This protein binds this small molecule.
Small molecule (SMILES): O=c1nc2n(C[C@H](O)[C@H](O)[C@H](O)CO)c3cc(O)ccc3cc-2c(=O)[nH]1

Sequence of chain 1.A:
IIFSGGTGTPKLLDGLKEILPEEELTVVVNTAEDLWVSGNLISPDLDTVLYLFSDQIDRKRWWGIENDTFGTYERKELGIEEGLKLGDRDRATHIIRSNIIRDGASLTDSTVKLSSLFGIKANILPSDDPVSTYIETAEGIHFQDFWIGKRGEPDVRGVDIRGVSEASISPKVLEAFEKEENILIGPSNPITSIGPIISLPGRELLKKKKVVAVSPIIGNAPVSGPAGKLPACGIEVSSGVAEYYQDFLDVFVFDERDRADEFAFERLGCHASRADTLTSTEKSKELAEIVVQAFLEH

Binding-site contacts:
Ligand atom C6 contacts residue TRP64 of chain 1.A at 4.0 Å (hydrophobic).
Ligand atom C6 contacts residue LYS87 of chain 1.A at 3.7 Å.
Ligand atom C9 contacts residue PRO45 of chain 1.A at 4.2 Å (hydrophobic).
Ligand atom O1 contacts residue TRP151 of chain 1.A at 3.6 Å (h-bond).
Ligand atom N3 contacts residue TRP64 of chain 1.A at 3.6 Å.
Ligand atom O2 contacts residue LEU86 of chain 1.A at 3.9 Å.
Ligand atom C3 contacts residue TRP64 of chain 1.A at 3.6 Å (hydrophobic).
Ligand atom C13 contacts residue ILE152 of chain 1.A at 4.0 Å (hydrophobic).
Ligand atom C6 contacts residue LEU86 of chain 1.A at 3.8 Å (hydrophobic).
Ligand atom C6 contacts residue LEU88 of chain 1.A at 3.9 Å (hydrophobic).
Ligand atom O3 contacts residue ILE152 of chain 1.A at 4.0 Å.
Ligand atom C4 contacts residue TRP64 of chain 1.A at 3.4 Å (hydrophobic).
Ligand atom N1 contacts residue TRP64 of chain 1.A at 3.7 Å.
Ligand atom C1 contacts residue ILE152 of chain 1.A at 3.8 Å (hydrophobic).
Ligand atom O10 contacts residue PRO45 of chain 1.A at 3.4 Å.
Ligand atom O2 contacts residue TRP64 of chain 1.A at 3.8 Å.
Ligand atom C11 contacts residue TRP64 of chain 1.A at 4.0 Å (hydrophobic).
Ligand atom O1 contacts residue ILE152 of chain 1.A at 4.0 Å.
Ligand atom C14 contacts residue TRP64 of chain 1.A at 3.7 Å (hydrophobic).
Ligand atom C5 contacts residue LYS87 of chain 1.A at 4.2 Å.
Ligand atom C13 contacts residue TRP64 of chain 1.A at 3.6 Å (hydrophobic).
Ligand atom C11 contacts residue PRO45 of chain 1.A at 3.9 Å (hydrophobic).
Ligand atom C3 contacts residue LEU86 of chain 1.A at 4.2 Å (hydrophobic).
Ligand atom C2 contacts residue TRP64 of chain 1.A at 3.6 Å (hydrophobic).
Ligand atom C7 contacts residue ASP92 of chain 1.A at 3.2 Å.
Ligand atom C2 contacts residue ILE152 of chain 1.A at 4.0 Å (hydrophobic).
Ligand atom C12 contacts residue TRP64 of chain 1.A at 3.6 Å (hydrophobic).
Ligand atom C4 contacts residue LYS87 of chain 1.A at 3.8 Å.
Ligand atom C6 contacts residue ASP92 of chain 1.A at 3.9 Å.
Ligand atom N2 contacts residue ILE152 of chain 1.A at 3.8 Å.
Ligand atom O2 contacts residue LYS87 of chain 1.A at 3.2 Å (salt-bridge).
Ligand atom N1 contacts residue ILE152 of chain 1.A at 4.0 Å.
Ligand atom N2 contacts residue TRP64 of chain 1.A at 4.0 Å.
Ligand atom C4 contacts residue LEU86 of chain 1.A at 3.8 Å (hydrophobic).
Ligand atom C5 contacts residue TRP64 of chain 1.A at 3.5 Å (hydrophobic).
Ligand atom C5 contacts residue LEU86 of chain 1.A at 3.8 Å (hydrophobic).
Ligand atom C1 contacts residue TRP64 of chain 1.A at 4.1 Å (hydrophobic).
Ligand atom C9 contacts residue ASP92 of chain 1.A at 4.2 Å.
Ligand atom C3 contacts residue ILE152 of chain 1.A at 4.0 Å (hydrophobic).
Ligand atom C15 contacts residue PRO45 of chain 1.A at 4.2 Å (hydrophobic).